The small molecule below binds the protein below.
Small molecule (SMILES): CC(=O)N[C@@H]1[C@@H](O)[C@H](O)[C@@H](CO)O[C@H]1O

Binding-site contacts:
Ligand atom C1 contacts residue ASN256 of chain 1.A at 1.4 Å.
Ligand atom O5 contacts residue ASN256 of chain 1.A at 2.3 Å (h-bond).
Ligand atom C1 contacts residue GLU259 of chain 1.A at 4.4 Å.
Ligand atom C7 contacts residue ASN256 of chain 1.A at 4.0 Å.
Ligand atom N2 contacts residue GLU259 of chain 1.A at 4.1 Å.
Ligand atom O7 contacts residue GLU259 of chain 1.A at 4.2 Å.
Ligand atom C4 contacts residue ASN256 of chain 1.A at 4.2 Å.
Ligand atom C3 contacts residue ASN256 of chain 1.A at 3.9 Å.
Ligand atom C6 contacts residue ASN256 of chain 1.A at 4.5 Å.
Ligand atom O7 contacts residue THR258 of chain 1.A at 3.5 Å.
Ligand atom O7 contacts residue ASN256 of chain 1.A at 4.3 Å.
Ligand atom C8 contacts residue GLU259 of chain 1.A at 4.2 Å.
Ligand atom C2 contacts residue ASN256 of chain 1.A at 2.6 Å.
Ligand atom C7 contacts residue GLU259 of chain 1.A at 4.0 Å.
Ligand atom C5 contacts residue ASN256 of chain 1.A at 3.6 Å.
Ligand atom N2 contacts residue ASN256 of chain 1.A at 3.1 Å (h-bond).

Sequence of chain 1.A:
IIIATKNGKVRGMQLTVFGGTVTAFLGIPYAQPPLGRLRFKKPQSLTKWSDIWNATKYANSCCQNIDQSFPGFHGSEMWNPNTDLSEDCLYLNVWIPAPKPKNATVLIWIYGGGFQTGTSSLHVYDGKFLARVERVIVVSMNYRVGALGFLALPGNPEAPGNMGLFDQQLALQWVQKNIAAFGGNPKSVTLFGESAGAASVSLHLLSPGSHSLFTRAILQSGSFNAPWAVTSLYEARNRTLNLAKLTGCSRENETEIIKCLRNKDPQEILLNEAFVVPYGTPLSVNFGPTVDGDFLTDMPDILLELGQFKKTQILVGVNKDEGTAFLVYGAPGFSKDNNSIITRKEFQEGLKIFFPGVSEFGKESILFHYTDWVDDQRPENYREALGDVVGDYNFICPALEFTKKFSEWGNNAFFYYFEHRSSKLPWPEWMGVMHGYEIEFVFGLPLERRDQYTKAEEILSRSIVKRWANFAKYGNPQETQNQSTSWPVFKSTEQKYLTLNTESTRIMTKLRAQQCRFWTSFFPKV